Binding-site contacts:
Ligand atom C1 contacts residue ASN114 of chain 1.F at 1.4 Å.
Ligand atom C2 contacts residue ASN114 of chain 1.F at 2.5 Å.
Ligand atom C8 contacts residue ASN114 of chain 1.F at 4.5 Å.
Ligand atom O7 contacts residue ASN114 of chain 1.F at 2.9 Å (h-bond).
Ligand atom N2 contacts residue ASN114 of chain 1.F at 2.9 Å (h-bond).
Ligand atom O5 contacts residue ASN114 of chain 1.F at 2.4 Å (h-bond).
Ligand atom C7 contacts residue ASN114 of chain 1.F at 3.4 Å.
Ligand atom C5 contacts residue ASN114 of chain 1.F at 3.7 Å.
Ligand atom C8 contacts residue ASN113 of chain 1.F at 4.2 Å.
Ligand atom C4 contacts residue ASN114 of chain 1.F at 4.3 Å.
Ligand atom C3 contacts residue ASN114 of chain 1.F at 3.8 Å.

Sequence of chain 1.F:
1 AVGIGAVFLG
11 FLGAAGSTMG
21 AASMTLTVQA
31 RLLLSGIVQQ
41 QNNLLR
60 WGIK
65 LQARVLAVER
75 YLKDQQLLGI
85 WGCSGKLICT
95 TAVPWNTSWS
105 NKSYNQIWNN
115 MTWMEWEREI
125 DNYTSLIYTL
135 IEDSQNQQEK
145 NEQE

A small-molecule ligand and the protein it binds are described below.
Small molecule (SMILES): CC(=O)N[C@@H]1[C@@H](O)[C@H](O)[C@@H](CO)O[C@H]1O